This protein binds this small molecule.
Small molecule (SMILES): CC(=O)N[C@@H]1[C@@H](O)[C@H](O)[C@@H](CO)O[C@H]1O

Binding-site contacts:
Ligand atom N2 contacts residue PRO31 of chain 25.B at 2.8 Å (h-bond).
Ligand atom C7 contacts residue PRO31 of chain 25.B at 3.2 Å (hydrophobic).
Ligand atom O3 contacts residue PRO31 of chain 25.B at 4.2 Å.
Ligand atom O7 contacts residue ASN70 of chain 25.B at 3.5 Å (h-bond).
Ligand atom O7 contacts residue SER71 of chain 25.B at 4.4 Å.
Ligand atom C5 contacts residue ASN70 of chain 25.B at 3.7 Å.
Ligand atom C2 contacts residue ASN70 of chain 25.B at 2.5 Å.
Ligand atom C3 contacts residue ASN70 of chain 25.B at 3.8 Å.
Ligand atom C8 contacts residue ASN70 of chain 25.B at 3.9 Å.
Ligand atom O7 contacts residue PRO31 of chain 25.B at 3.0 Å (h-bond).
Ligand atom O5 contacts residue ASN70 of chain 25.B at 2.4 Å (h-bond).
Ligand atom C3 contacts residue PRO31 of chain 25.B at 4.1 Å (hydrophobic).
Ligand atom C1 contacts residue ASN70 of chain 25.B at 1.4 Å.
Ligand atom C4 contacts residue ASN70 of chain 25.B at 4.2 Å.
Ligand atom C7 contacts residue ASN70 of chain 25.B at 3.4 Å.
Ligand atom C2 contacts residue PRO31 of chain 25.B at 4.0 Å (hydrophobic).
Ligand atom C6 contacts residue ARG33 of chain 25.B at 3.7 Å.
Ligand atom N2 contacts residue ASN32 of chain 25.B at 4.2 Å.
Ligand atom C5 contacts residue ARG33 of chain 25.B at 3.9 Å.
Ligand atom O6 contacts residue ARG33 of chain 25.B at 3.0 Å (salt-bridge).
Ligand atom O5 contacts residue ARG33 of chain 25.B at 4.3 Å.
Ligand atom C1 contacts residue ARG33 of chain 25.B at 4.1 Å.
Ligand atom N2 contacts residue ASN70 of chain 25.B at 2.9 Å (h-bond).

Sequence of chain 25.B:
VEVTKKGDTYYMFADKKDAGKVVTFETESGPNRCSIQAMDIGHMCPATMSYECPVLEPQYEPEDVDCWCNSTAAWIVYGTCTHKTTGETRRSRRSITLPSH